Binding-site contacts:
Ligand atom C1 contacts residue NAG1 of chain 1.EA at 3.3 Å.
Ligand atom O5 contacts residue NAG1 of chain 1.EA at 3.5 Å (h-bond).
Ligand atom C2 contacts residue NAG1 of chain 1.EA at 3.4 Å.
Ligand atom N2 contacts residue NAG1 of chain 1.EA at 3.9 Å.
Ligand atom O7 contacts residue NAG1 of chain 1.EA at 2.8 Å (h-bond).
Ligand atom C7 contacts residue NAG1 of chain 1.EA at 3.7 Å.
Ligand atom O6 contacts residue NAG1 of chain 1.EA at 3.4 Å (h-bond).

A protein and the small-molecule ligand that binds it are described below.
Small molecule (SMILES): CC(=O)N[C@@H]1[C@@H](O)[C@H](O)[C@@H](CO)O[C@H]1O